This small molecule binds to this protein.
Small molecule (SMILES): CC(=O)N[C@@H]1[C@@H](O[C@@H]2O[C@H](CO)[C@H](O)[C@H](O)[C@H]2O[C@@H]2O[C@@H](C)[C@@H](O)[C@@H](O)[C@@H]2O)[C@H](O)[C@@H](CO)O[C@H]1O

Sequence of chain 1.C:
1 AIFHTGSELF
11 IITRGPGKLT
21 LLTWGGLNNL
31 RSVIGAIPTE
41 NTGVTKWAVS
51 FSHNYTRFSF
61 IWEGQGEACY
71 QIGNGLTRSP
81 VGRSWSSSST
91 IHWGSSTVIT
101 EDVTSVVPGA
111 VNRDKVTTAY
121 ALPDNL

Binding-site contacts:
Ligand atom C2 contacts residue TRP93 of chain 1.D at 4.0 Å (hydrophobic).
Ligand atom O7 contacts residue TRP93 of chain 1.D at 2.9 Å (h-bond).
Ligand atom C2 contacts residue ARG113 of chain 1.C at 3.8 Å.
Ligand atom C3 contacts residue SO41 of chain 1.T at 3.6 Å.
Ligand atom O2 contacts residue VAL111 of chain 1.C at 4.0 Å.
Ligand atom C2 contacts residue ASN54 of chain 1.D at 3.8 Å.
Ligand atom O5 contacts residue LEU27 of chain 1.D at 3.7 Å.
Ligand atom C6 contacts residue TRP93 of chain 1.D at 3.9 Å (hydrophobic).
Ligand atom C3 contacts residue SO41 of chain 1.T at 4.0 Å.
Ligand atom C3 contacts residue ARG113 of chain 1.C at 3.5 Å.
Ligand atom C1 contacts residue LEU27 of chain 1.D at 4.0 Å (hydrophobic).
Ligand atom C6 contacts residue LEU27 of chain 1.D at 3.9 Å (hydrophobic).
Ligand atom O1 contacts residue TRP93 of chain 1.D at 3.5 Å.
Ligand atom N2 contacts residue SO41 of chain 1.T at 3.2 Å (h-bond).
Ligand atom C2 contacts residue HIS53 of chain 1.D at 4.0 Å.
Ligand atom C3 contacts residue HIS53 of chain 1.D at 3.8 Å.
Ligand atom O4 contacts residue HIS53 of chain 1.D at 3.3 Å.
Ligand atom C7 contacts residue TRP93 of chain 1.D at 4.0 Å (hydrophobic).
Ligand atom C8 contacts residue SO41 of chain 1.T at 3.6 Å.
Ligand atom O3 contacts residue LEU27 of chain 1.D at 3.6 Å.
Ligand atom C5 contacts residue SO41 of chain 1.T at 3.8 Å.
Ligand atom C8 contacts residue ARG113 of chain 1.C at 3.4 Å.
Ligand atom O5 contacts residue TRP93 of chain 1.D at 4.0 Å.
Ligand atom O6 contacts residue SO41 of chain 1.U at 3.2 Å (h-bond).
Ligand atom O6 contacts residue THR56 of chain 1.D at 3.5 Å.
Ligand atom C7 contacts residue SO41 of chain 1.T at 3.9 Å.
Ligand atom O5 contacts residue ASN54 of chain 1.D at 3.4 Å.
Ligand atom O4 contacts residue ASN54 of chain 1.D at 2.9 Å (h-bond).
Ligand atom C3 contacts residue ARG113 of chain 1.C at 4.0 Å.
Ligand atom O2 contacts residue ARG113 of chain 1.C at 2.9 Å (salt-bridge).
Ligand atom C1 contacts residue SO41 of chain 1.T at 3.8 Å.
Ligand atom C2 contacts residue LEU27 of chain 1.D at 3.8 Å (hydrophobic).
Ligand atom C6 contacts residue TYR55 of chain 1.D at 3.6 Å (hydrophobic).
Ligand atom C1 contacts residue ASN54 of chain 1.D at 3.4 Å.
Ligand atom C4 contacts residue ASN54 of chain 1.D at 4.0 Å.
Ligand atom O3 contacts residue HIS53 of chain 1.D at 2.8 Å (h-bond).
Ligand atom O4 contacts residue LEU27 of chain 1.D at 3.8 Å.
Ligand atom C2 contacts residue ARG113 of chain 1.C at 4.0 Å.
Ligand atom O3 contacts residue ARG113 of chain 1.C at 3.2 Å (salt-bridge).
Ligand atom O2 contacts residue ARG113 of chain 1.C at 3.2 Å (salt-bridge).

Sequence of chain 1.D:
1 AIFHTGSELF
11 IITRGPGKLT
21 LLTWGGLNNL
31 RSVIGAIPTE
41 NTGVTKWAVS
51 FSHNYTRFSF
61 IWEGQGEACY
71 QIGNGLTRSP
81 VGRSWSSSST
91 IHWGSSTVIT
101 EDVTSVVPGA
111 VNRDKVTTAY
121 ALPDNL